This protein binds this small molecule.
Small molecule (SMILES): CCO/N=C/c1ccc(OCC[C@@H](C)CCN2CCN(c3ccncc3)C2=O)cc1

Binding-site contacts:
Ligand atom CAF contacts residue LYS111 of chain 29.A at 3.6 Å.
Ligand atom OAC contacts residue PHE236 of chain 29.A at 3.5 Å.
Ligand atom CAQ contacts residue PHE236 of chain 29.A at 3.5 Å (hydrophobic).
Ligand atom CAA contacts residue SER180 of chain 29.A at 3.6 Å.
Ligand atom OAC contacts residue TYR110 of chain 29.A at 3.6 Å.
Ligand atom CAY contacts residue VAL194 of chain 29.A at 3.8 Å (hydrophobic).
Ligand atom CAH contacts residue TYR110 of chain 29.A at 3.6 Å (hydrophobic).
Ligand atom CAN contacts residue ILE108 of chain 29.A at 3.7 Å (hydrophobic).
Ligand atom CAJ contacts residue LEU132 of chain 29.A at 3.3 Å (hydrophobic).
Ligand atom CAX contacts residue TYR110 of chain 29.A at 3.6 Å (hydrophobic).
Ligand atom CAL contacts residue LEU132 of chain 29.A at 3.9 Å (hydrophobic).
Ligand atom CAX contacts residue PHE236 of chain 29.A at 3.3 Å (hydrophobic).
Ligand atom CAM contacts residue TYR157 of chain 29.A at 3.8 Å (hydrophobic).
Ligand atom OAV contacts residue ILE192 of chain 29.A at 3.1 Å.
Ligand atom CAR contacts residue TYR203 of chain 29.A at 3.7 Å (hydrophobic).
Ligand atom CAZ contacts residue VAL194 of chain 29.A at 3.9 Å (hydrophobic).
Ligand atom CAL contacts residue MET130 of chain 29.A at 3.2 Å (hydrophobic).
Ligand atom CAO contacts residue PHE236 of chain 29.A at 3.7 Å (hydrophobic).
Ligand atom NAU contacts residue LYS111 of chain 29.A at 3.5 Å (salt-bridge).
Ligand atom CBB contacts residue MET130 of chain 29.A at 3.7 Å (hydrophobic).
Ligand atom NAT contacts residue ILE192 of chain 29.A at 3.8 Å.
Ligand atom CAK contacts residue TYR157 of chain 29.A at 3.6 Å (hydrophobic).
Ligand atom CAA contacts residue ILE155 of chain 29.A at 3.8 Å (hydrophobic).
Ligand atom CAE contacts residue SER204 of chain 29.A at 3.4 Å.
Ligand atom CAG contacts residue TYR110 of chain 29.A at 3.7 Å (hydrophobic).
Ligand atom CAA contacts residue PRO179 of chain 29.A at 3.3 Å (hydrophobic).
Ligand atom CAL contacts residue VAL194 of chain 29.A at 3.8 Å (hydrophobic).
Ligand atom CBA contacts residue TYR110 of chain 29.A at 3.4 Å (hydrophobic).
Ligand atom CAJ contacts residue VAL194 of chain 29.A at 3.6 Å (hydrophobic).
Ligand atom NBC contacts residue PHE236 of chain 29.A at 3.7 Å.
Ligand atom CAB contacts residue TYR203 of chain 29.A at 3.6 Å (hydrophobic).
Ligand atom OAC contacts residue THR109 of chain 29.A at 3.8 Å.
Ligand atom CAE contacts residue TYR110 of chain 29.A at 3.8 Å (hydrophobic).
Ligand atom CAD contacts residue ILE192 of chain 29.A at 3.4 Å (hydrophobic).
Ligand atom CAS contacts residue TYR203 of chain 29.A at 3.7 Å (hydrophobic).
Ligand atom CAI contacts residue TYR157 of chain 29.A at 3.6 Å (hydrophobic).
Ligand atom NBD contacts residue TYR110 of chain 29.A at 3.4 Å.
Ligand atom NAT contacts residue TYR157 of chain 29.A at 3.4 Å.
Ligand atom CAA contacts residue ILE181 of chain 29.A at 3.8 Å (hydrophobic).
Ligand atom NBD contacts residue PHE236 of chain 29.A at 3.6 Å.

Sequence of chain 29.C:
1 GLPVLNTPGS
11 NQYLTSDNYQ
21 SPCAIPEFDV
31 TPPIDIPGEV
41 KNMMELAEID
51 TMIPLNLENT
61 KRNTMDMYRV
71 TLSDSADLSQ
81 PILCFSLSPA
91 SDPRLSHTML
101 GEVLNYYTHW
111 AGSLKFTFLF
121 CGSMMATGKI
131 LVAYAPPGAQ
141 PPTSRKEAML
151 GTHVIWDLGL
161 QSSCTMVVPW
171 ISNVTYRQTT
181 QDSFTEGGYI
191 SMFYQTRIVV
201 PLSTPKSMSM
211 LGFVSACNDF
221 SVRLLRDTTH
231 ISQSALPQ

Sequence of chain 29.A:
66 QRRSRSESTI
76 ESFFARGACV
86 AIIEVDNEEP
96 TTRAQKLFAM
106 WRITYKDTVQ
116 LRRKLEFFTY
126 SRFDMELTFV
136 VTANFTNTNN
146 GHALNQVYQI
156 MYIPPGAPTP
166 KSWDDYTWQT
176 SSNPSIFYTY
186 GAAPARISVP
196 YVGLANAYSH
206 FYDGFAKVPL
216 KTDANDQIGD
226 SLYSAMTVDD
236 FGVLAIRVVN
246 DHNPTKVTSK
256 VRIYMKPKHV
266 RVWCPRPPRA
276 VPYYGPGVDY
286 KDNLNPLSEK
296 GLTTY